Binding-site contacts:
Ligand atom C8 contacts residue MET231 of chain 1.A at 3.6 Å (hydrophobic).
Ligand atom O17 contacts residue GLN372 of chain 1.A at 3.5 Å (h-bond).
Ligand atom C6 contacts residue PHE259 of chain 1.A at 3.1 Å (hydrophobic).
Ligand atom O17 contacts residue PHE374 of chain 1.A at 3.4 Å.
Ligand atom C4 contacts residue CO1 of chain 1.B at 3.7 Å.
Ligand atom C15 contacts residue PHE397 of chain 1.A at 3.8 Å (hydrophobic).
Ligand atom C23 contacts residue PHE259 of chain 1.A at 2.6 Å (hydrophobic).
Ligand atom C16 contacts residue GLY398 of chain 1.A at 3.9 Å.
Ligand atom O24 contacts residue PHE259 of chain 1.A at 3.6 Å.
Ligand atom O17 contacts residue GLU387 of chain 1.A at 2.9 Å (salt-bridge).
Ligand atom O14 contacts residue GLU387 of chain 1.A at 3.6 Å (salt-bridge).
Ligand atom O9 contacts residue PHE259 of chain 1.A at 3.4 Å.
Ligand atom C13 contacts residue MET231 of chain 1.A at 3.5 Å (hydrophobic).
Ligand atom O18 contacts residue PHE259 of chain 1.A at 3.7 Å.
Ligand atom O17 contacts residue HIS304 of chain 1.A at 3.5 Å (h-bond).
Ligand atom C8 contacts residue PHE259 of chain 1.A at 3.4 Å (hydrophobic).
Ligand atom C3 contacts residue ILE255 of chain 1.A at 3.7 Å (hydrophobic).
Ligand atom C10 contacts residue PHE259 of chain 1.A at 3.7 Å (hydrophobic).
Ligand atom C15 contacts residue CO1 of chain 1.B at 3.6 Å.
Ligand atom C1 contacts residue PHE259 of chain 1.A at 3.5 Å (hydrophobic).
Ligand atom C12 contacts residue MET231 of chain 1.A at 3.6 Å (hydrophobic).
Ligand atom C7 contacts residue PHE259 of chain 1.A at 3.5 Å (hydrophobic).
Ligand atom C2 contacts residue PHE259 of chain 1.A at 3.5 Å (hydrophobic).
Ligand atom O14 contacts residue HIS221 of chain 1.A at 3.2 Å (h-bond).
Ligand atom C22 contacts residue PHE259 of chain 1.A at 3.4 Å (hydrophobic).
Ligand atom O14 contacts residue HIS304 of chain 1.A at 2.6 Å (h-bond).
Ligand atom O24 contacts residue MET231 of chain 1.A at 3.6 Å.
Ligand atom C5 contacts residue HIS304 of chain 1.A at 3.8 Å.
Ligand atom O24 contacts residue ILE255 of chain 1.A at 3.9 Å.
Ligand atom O9 contacts residue ILE255 of chain 1.A at 3.4 Å.
Ligand atom O14 contacts residue CO1 of chain 1.B at 2.5 Å.
Ligand atom C22 contacts residue MET231 of chain 1.A at 3.4 Å (hydrophobic).
Ligand atom O21 contacts residue MET231 of chain 1.A at 3.8 Å.
Ligand atom C13 contacts residue PHE259 of chain 1.A at 3.5 Å (hydrophobic).
Ligand atom O17 contacts residue PHE397 of chain 1.A at 3.5 Å (h-bond).
Ligand atom C4 contacts residue HIS304 of chain 1.A at 3.4 Å.
Ligand atom O17 contacts residue CO1 of chain 1.B at 2.2 Å.
Ligand atom O14 contacts residue PHE397 of chain 1.A at 3.8 Å.
Ligand atom C3 contacts residue PHE259 of chain 1.A at 3.1 Å (hydrophobic).
Ligand atom C16 contacts residue PHE397 of chain 1.A at 3.8 Å (hydrophobic).

This protein binds this small molecule.
Small molecule (SMILES): CC(=O)C1=C(O)C=C2Oc3c(C(C)=O)c(O)c(C)c(O)c3[C@@]2(C)C1=O

Sequence of chain 1.A:
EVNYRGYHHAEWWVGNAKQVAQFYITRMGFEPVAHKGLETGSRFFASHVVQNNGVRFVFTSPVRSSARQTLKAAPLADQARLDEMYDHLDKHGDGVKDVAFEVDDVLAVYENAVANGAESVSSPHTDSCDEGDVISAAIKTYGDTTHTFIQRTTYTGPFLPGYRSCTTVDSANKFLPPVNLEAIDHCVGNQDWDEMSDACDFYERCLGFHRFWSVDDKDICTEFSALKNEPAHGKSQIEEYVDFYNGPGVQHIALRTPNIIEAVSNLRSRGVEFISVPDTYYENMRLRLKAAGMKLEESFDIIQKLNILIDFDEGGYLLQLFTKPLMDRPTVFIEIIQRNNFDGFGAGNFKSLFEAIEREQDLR